Sequence of chain 27.B:
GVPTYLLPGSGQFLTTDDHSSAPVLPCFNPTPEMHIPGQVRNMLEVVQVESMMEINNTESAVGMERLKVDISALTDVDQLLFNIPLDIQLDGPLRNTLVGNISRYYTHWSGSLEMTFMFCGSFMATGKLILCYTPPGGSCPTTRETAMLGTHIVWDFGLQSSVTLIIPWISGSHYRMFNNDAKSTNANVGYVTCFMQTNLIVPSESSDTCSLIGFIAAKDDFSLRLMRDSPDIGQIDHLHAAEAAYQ

The protein below binds the small molecule below.
Small molecule (SMILES): CC(=O)N[C@@H]1[C@@H](O)[C@H](O[C@@H]2O[C@H](CO[C@]3(C(=O)O)C[C@H](O)[C@@H](NC(C)=O)[C@H]([C@H](O)[C@H](O)CO)O3)[C@H](O)[C@H](O)[C@H]2O)[C@@H](CO)O[C@H]1O

Binding-site contacts:
Ligand atom C1 contacts residue ARG104 of chain 27.B at 3.4 Å.
Ligand atom O7 contacts residue PRO274 of chain 27.A at 3.5 Å.
Ligand atom O7 contacts residue ASN180 of chain 27.B at 3.2 Å (h-bond).
Ligand atom C3 contacts residue PRO274 of chain 27.A at 3.7 Å (hydrophobic).
Ligand atom C7 contacts residue ASN180 of chain 27.B at 3.5 Å.
Ligand atom O4 contacts residue ASP91 of chain 27.B at 2.4 Å (salt-bridge).
Ligand atom O3 contacts residue GLY282 of chain 27.A at 3.3 Å.
Ligand atom C4 contacts residue ASP91 of chain 27.B at 3.4 Å.
Ligand atom N5 contacts residue PRO231 of chain 27.B at 2.6 Å (h-bond).
Ligand atom O6 contacts residue PRO274 of chain 27.A at 3.8 Å.
Ligand atom C8 contacts residue ASN180 of chain 27.B at 3.0 Å.
Ligand atom C4 contacts residue ARG104 of chain 27.B at 3.7 Å.
Ligand atom O1B contacts residue ASP91 of chain 27.B at 3.8 Å.
Ligand atom O1B contacts residue ARG104 of chain 27.B at 2.4 Å (salt-bridge).
Ligand atom O6 contacts residue ASP91 of chain 27.B at 3.2 Å.
Ligand atom C10 contacts residue ASN275 of chain 27.A at 3.2 Å.
Ligand atom O10 contacts residue ASN275 of chain 27.A at 2.7 Å (h-bond).
Ligand atom C10 contacts residue LYS270 of chain 27.A at 3.6 Å.
Ligand atom C4 contacts residue ASN275 of chain 27.A at 3.7 Å.
Ligand atom C5 contacts residue PRO231 of chain 27.B at 3.4 Å (hydrophobic).
Ligand atom O4 contacts residue ASN275 of chain 27.A at 2.8 Å (h-bond).
Ligand atom C11 contacts residue ILE233 of chain 27.B at 3.5 Å (hydrophobic).
Ligand atom C3 contacts residue ARG95 of chain 27.B at 3.8 Å.
Ligand atom O7 contacts residue LYS270 of chain 27.A at 3.4 Å (salt-bridge).
Ligand atom O4 contacts residue ARG95 of chain 27.B at 3.3 Å (salt-bridge).
Ligand atom C3 contacts residue ARG104 of chain 27.B at 3.8 Å.
Ligand atom C11 contacts residue PRO231 of chain 27.B at 3.5 Å (hydrophobic).
Ligand atom N5 contacts residue ASN275 of chain 27.A at 3.5 Å (h-bond).
Ligand atom C11 contacts residue GLY234 of chain 27.B at 3.7 Å.
Ligand atom C4 contacts residue ASP232 of chain 27.B at 3.5 Å.
Ligand atom C10 contacts residue ASP232 of chain 27.B at 3.6 Å.
Ligand atom C10 contacts residue PRO231 of chain 27.B at 3.5 Å (hydrophobic).
Ligand atom C5 contacts residue ASN275 of chain 27.A at 3.5 Å.
Ligand atom O4 contacts residue PRO231 of chain 27.B at 3.8 Å.
Ligand atom O10 contacts residue LYS270 of chain 27.A at 3.0 Å (salt-bridge).
Ligand atom C4 contacts residue PRO274 of chain 27.A at 3.8 Å (hydrophobic).
Ligand atom O4 contacts residue ASP232 of chain 27.B at 2.9 Å (salt-bridge).
Ligand atom O3 contacts residue PRO274 of chain 27.A at 3.6 Å.
Ligand atom C11 contacts residue ASP232 of chain 27.B at 3.4 Å.
Ligand atom C4 contacts residue PRO231 of chain 27.B at 3.4 Å (hydrophobic).

Sequence of chain 27.A:
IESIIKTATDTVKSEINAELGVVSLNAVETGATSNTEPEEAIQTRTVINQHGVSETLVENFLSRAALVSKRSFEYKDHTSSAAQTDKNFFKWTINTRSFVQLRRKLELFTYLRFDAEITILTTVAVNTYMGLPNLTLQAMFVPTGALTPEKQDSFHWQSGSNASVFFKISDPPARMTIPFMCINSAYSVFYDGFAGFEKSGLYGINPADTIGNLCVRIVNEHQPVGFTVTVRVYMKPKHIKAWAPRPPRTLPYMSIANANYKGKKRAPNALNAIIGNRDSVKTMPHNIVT